Sequence of chain 1.A:
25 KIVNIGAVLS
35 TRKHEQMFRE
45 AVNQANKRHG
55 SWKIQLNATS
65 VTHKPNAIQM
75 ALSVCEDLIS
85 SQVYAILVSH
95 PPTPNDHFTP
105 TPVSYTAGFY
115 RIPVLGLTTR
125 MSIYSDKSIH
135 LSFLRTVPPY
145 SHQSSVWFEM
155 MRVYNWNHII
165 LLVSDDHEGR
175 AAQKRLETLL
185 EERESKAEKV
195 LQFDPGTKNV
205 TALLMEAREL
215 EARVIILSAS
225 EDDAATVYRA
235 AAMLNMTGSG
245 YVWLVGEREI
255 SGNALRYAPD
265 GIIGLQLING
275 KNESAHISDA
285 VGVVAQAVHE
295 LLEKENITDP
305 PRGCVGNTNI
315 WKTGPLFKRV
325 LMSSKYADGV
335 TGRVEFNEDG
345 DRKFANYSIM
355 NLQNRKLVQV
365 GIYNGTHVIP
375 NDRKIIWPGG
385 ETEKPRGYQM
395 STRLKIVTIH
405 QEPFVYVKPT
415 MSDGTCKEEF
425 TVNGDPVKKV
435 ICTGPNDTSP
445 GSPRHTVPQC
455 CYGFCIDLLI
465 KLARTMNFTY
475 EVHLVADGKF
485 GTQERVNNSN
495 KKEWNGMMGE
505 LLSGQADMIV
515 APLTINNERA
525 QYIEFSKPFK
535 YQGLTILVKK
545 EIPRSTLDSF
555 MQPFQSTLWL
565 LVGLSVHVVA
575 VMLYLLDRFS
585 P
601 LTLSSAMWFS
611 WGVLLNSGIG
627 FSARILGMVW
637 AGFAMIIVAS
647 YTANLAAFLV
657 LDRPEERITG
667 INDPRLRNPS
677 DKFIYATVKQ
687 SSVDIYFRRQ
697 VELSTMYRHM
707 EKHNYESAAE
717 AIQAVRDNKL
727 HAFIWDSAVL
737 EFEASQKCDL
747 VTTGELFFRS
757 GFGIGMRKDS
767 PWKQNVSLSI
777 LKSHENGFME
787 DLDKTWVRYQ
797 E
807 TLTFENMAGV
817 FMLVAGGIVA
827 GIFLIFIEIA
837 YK

The small molecule below binds the protein below.
Small molecule (SMILES): CC(=O)N[C@@H]1[C@@H](O)[C@H](O)[C@@H](CO)O[C@H]1O

Binding-site contacts:
Ligand atom C2 contacts residue ASN368 of chain 1.A at 2.6 Å.
Ligand atom N2 contacts residue ASN368 of chain 1.A at 3.0 Å (h-bond).
Ligand atom C6 contacts residue THR370 of chain 1.A at 3.7 Å.
Ligand atom C7 contacts residue ASN368 of chain 1.A at 3.2 Å.
Ligand atom C6 contacts residue HIS371 of chain 1.A at 4.3 Å.
Ligand atom C4 contacts residue ASN368 of chain 1.A at 4.3 Å.
Ligand atom O6 contacts residue THR370 of chain 1.A at 4.3 Å.
Ligand atom C8 contacts residue ASN368 of chain 1.A at 3.5 Å.
Ligand atom C5 contacts residue HIS371 of chain 1.A at 4.4 Å.
Ligand atom N2 contacts residue ILE373 of chain 1.A at 3.6 Å.
Ligand atom C3 contacts residue HIS371 of chain 1.A at 4.5 Å.
Ligand atom O5 contacts residue ASN368 of chain 1.A at 2.4 Å (h-bond).
Ligand atom C1 contacts residue ASN368 of chain 1.A at 1.5 Å.
Ligand atom O4 contacts residue HIS371 of chain 1.A at 4.0 Å.
Ligand atom O5 contacts residue GLY369 of chain 1.A at 4.4 Å.
Ligand atom C7 contacts residue ILE373 of chain 1.A at 4.3 Å (hydrophobic).
Ligand atom C4 contacts residue HIS371 of chain 1.A at 3.5 Å.
Ligand atom C8 contacts residue ILE373 of chain 1.A at 4.2 Å (hydrophobic).
Ligand atom O7 contacts residue ASN368 of chain 1.A at 3.8 Å.
Ligand atom C3 contacts residue ASN368 of chain 1.A at 3.9 Å.
Ligand atom C5 contacts residue ASN368 of chain 1.A at 3.6 Å.
Ligand atom O3 contacts residue HIS371 of chain 1.A at 4.2 Å.